Sequence of chain 1.A:
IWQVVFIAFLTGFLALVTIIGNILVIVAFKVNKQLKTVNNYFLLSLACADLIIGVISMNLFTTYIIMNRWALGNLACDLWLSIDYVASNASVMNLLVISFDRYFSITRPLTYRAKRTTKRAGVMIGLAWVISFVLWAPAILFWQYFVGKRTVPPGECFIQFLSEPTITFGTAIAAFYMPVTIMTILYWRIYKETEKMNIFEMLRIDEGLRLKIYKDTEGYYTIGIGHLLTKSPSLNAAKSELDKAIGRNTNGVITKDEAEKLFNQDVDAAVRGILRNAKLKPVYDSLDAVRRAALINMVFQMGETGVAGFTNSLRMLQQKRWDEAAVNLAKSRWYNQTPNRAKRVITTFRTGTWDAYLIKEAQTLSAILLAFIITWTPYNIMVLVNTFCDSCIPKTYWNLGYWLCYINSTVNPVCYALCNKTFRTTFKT

Binding-site contacts:
Ligand atom C8 contacts residue SER96 of chain 1.A at 3.0 Å.
Ligand atom C4 contacts residue TYR390 of chain 1.A at 3.8 Å (hydrophobic).
Ligand atom N2 contacts residue CYS416 of chain 1.A at 4.1 Å.
Ligand atom O33 contacts residue ASN391 of chain 1.A at 3.3 Å (h-bond).
Ligand atom C4 contacts residue CYS416 of chain 1.A at 4.1 Å (hydrophobic).
Ligand atom O29 contacts residue TRP387 of chain 1.A at 3.1 Å.
Ligand atom C12 contacts residue SER96 of chain 1.A at 3.9 Å.
Ligand atom C1 contacts residue CYS416 of chain 1.A at 2.9 Å (hydrophobic).
Ligand atom C5 contacts residue CYS416 of chain 1.A at 3.9 Å (hydrophobic).
Ligand atom C3 contacts residue TYR93 of chain 1.A at 4.1 Å (hydrophobic).
Ligand atom C9 contacts residue TYR93 of chain 1.A at 3.2 Å (hydrophobic).
Ligand atom C43 contacts residue ASN97 of chain 1.A at 3.5 Å.
Ligand atom C35 contacts residue TYR390 of chain 1.A at 3.8 Å (hydrophobic).
Ligand atom C41 contacts residue TYR93 of chain 1.A at 3.3 Å (hydrophobic).
Ligand atom O33 contacts residue ALA180 of chain 1.A at 4.1 Å.
Ligand atom C34 contacts residue TYR390 of chain 1.A at 3.6 Å (hydrophobic).
Ligand atom C42 contacts residue TYR93 of chain 1.A at 3.3 Å (hydrophobic).
Ligand atom C1 contacts residue TYR413 of chain 1.A at 4.1 Å (hydrophobic).
Ligand atom C28 contacts residue TRP387 of chain 1.A at 4.0 Å (hydrophobic).
Ligand atom O29 contacts residue ASN391 of chain 1.A at 3.4 Å (h-bond).
Ligand atom C43 contacts residue TYR93 of chain 1.A at 4.0 Å (hydrophobic).
Ligand atom S44 contacts residue ALA183 of chain 1.A at 3.7 Å.
Ligand atom C42 contacts residue TRP144 of chain 1.A at 3.2 Å (hydrophobic).
Ligand atom S44 contacts residue TRP387 of chain 1.A at 4.0 Å.
Ligand atom S37 contacts residue ALA180 of chain 1.A at 3.8 Å.
Ligand atom C12 contacts residue TYR413 of chain 1.A at 4.0 Å (hydrophobic).
Ligand atom C6 contacts residue CYS416 of chain 1.A at 3.8 Å (hydrophobic).
Ligand atom C36 contacts residue THR176 of chain 1.A at 4.0 Å.
Ligand atom C41 contacts residue TRP144 of chain 1.A at 3.8 Å (hydrophobic).
Ligand atom O10 contacts residue SER96 of chain 1.A at 3.0 Å (h-bond).
Ligand atom C3 contacts residue TYR413 of chain 1.A at 3.5 Å (hydrophobic).
Ligand atom C12 contacts residue ASP92 of chain 1.A at 2.8 Å.
Ligand atom C7 contacts residue SER96 of chain 1.A at 3.6 Å.
Ligand atom C12 contacts residue TYR417 of chain 1.A at 4.1 Å (hydrophobic).
Ligand atom C6 contacts residue TRP387 of chain 1.A at 3.8 Å (hydrophobic).
Ligand atom C43 contacts residue TRP144 of chain 1.A at 3.5 Å (hydrophobic).
Ligand atom C35 contacts residue TYR93 of chain 1.A at 4.1 Å (hydrophobic).
Ligand atom O33 contacts residue PHE184 of chain 1.A at 3.5 Å.
Ligand atom O10 contacts residue TYR93 of chain 1.A at 3.3 Å.
Ligand atom C4 contacts residue TYR413 of chain 1.A at 3.6 Å (hydrophobic).

This protein binds this small molecule.
Small molecule (SMILES): C[N+]1(C)[C@@H]2CC(OC(=O)C(O)(c3cccs3)c3cccs3)C[C@H]1[C@@H]1O[C@@H]12